Sequence of chain 1.A:
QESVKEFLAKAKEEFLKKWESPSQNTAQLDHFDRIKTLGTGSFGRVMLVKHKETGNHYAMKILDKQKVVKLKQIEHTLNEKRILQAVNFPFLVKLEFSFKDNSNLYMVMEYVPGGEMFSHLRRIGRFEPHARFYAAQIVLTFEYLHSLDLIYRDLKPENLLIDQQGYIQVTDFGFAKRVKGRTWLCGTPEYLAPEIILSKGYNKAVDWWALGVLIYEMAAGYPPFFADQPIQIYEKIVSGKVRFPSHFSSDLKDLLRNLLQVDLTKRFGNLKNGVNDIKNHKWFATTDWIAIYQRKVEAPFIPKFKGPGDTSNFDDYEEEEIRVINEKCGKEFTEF

A protein and the small-molecule ligand that binds it are described below.
Small molecule (SMILES): CSCC[C@@H](NC(N)=O)C(=O)O

Binding-site contacts:
Ligand atom CE contacts residue VAL63 of chain 1.A at 4.2 Å (hydrophobic).
Ligand atom N contacts residue ILE338 of chain 1.A at 2.9 Å (h-bond).
Ligand atom O contacts residue GLU337 of chain 1.A at 4.0 Å.
Ligand atom CB contacts residue ARG48 of chain 1.A at 4.3 Å.
Ligand atom CG contacts residue LEU43 of chain 1.A at 3.6 Å (hydrophobic).
Ligand atom OT contacts residue LEU43 of chain 1.A at 4.2 Å.
Ligand atom SD contacts residue LEU43 of chain 1.A at 3.8 Å.
Ligand atom CA contacts residue ILE338 of chain 1.A at 3.8 Å (hydrophobic).
Ligand atom CE contacts residue LEU43 of chain 1.A at 3.8 Å (hydrophobic).
Ligand atom CT contacts residue LEU43 of chain 1.A at 4.0 Å (hydrophobic).
Ligand atom NT contacts residue ARG339 of chain 1.A at 4.3 Å.
Ligand atom NT contacts residue LEU43 of chain 1.A at 4.3 Å.
Ligand atom N contacts residue LEU43 of chain 1.A at 4.0 Å.
Ligand atom SD contacts residue ARG48 of chain 1.A at 3.9 Å.
Ligand atom CG contacts residue ILE338 of chain 1.A at 4.1 Å (hydrophobic).
Ligand atom CB contacts residue LEU43 of chain 1.A at 4.5 Å (hydrophobic).
Ligand atom SD contacts residue ILE338 of chain 1.A at 3.7 Å.
Ligand atom NT contacts residue ILE338 of chain 1.A at 3.0 Å (h-bond).
Ligand atom CT contacts residue ILE338 of chain 1.A at 3.5 Å (hydrophobic).
Ligand atom NT contacts residue VAL340 of chain 1.A at 3.7 Å.
Ligand atom CE contacts residue PHE46 of chain 1.A at 3.6 Å (hydrophobic).
Ligand atom CE contacts residue ARG48 of chain 1.A at 3.7 Å.
Ligand atom CE contacts residue ASP47 of chain 1.A at 3.9 Å.